A protein and the small-molecule ligand that binds it are described below.
Small molecule (SMILES): Nc1nc2c(c(-c3c(Cl)cc(Cl)cc3OCCCC(F)(F)F)n1)CN(C(=O)NC1CCC1)C2

Binding-site contacts:
Ligand atom C1 contacts residue ASN44 of chain 1.B at 3.8 Å.
Ligand atom F31 contacts residue ALA48 of chain 1.B at 3.0 Å.
Ligand atom N22 contacts residue SER45 of chain 1.B at 3.5 Å (h-bond).
Ligand atom CL32 contacts residue ASN99 of chain 1.B at 3.7 Å.
Ligand atom C4 contacts residue LYS51 of chain 1.B at 3.9 Å.
Ligand atom F31 contacts residue ASN44 of chain 1.B at 3.6 Å.
Ligand atom CL33 contacts residue LEU100 of chain 1.B at 3.7 Å.
Ligand atom C20 contacts residue ASN99 of chain 1.B at 3.8 Å.
Ligand atom CL32 contacts residue PHE131 of chain 1.B at 3.4 Å.
Ligand atom C10 contacts residue ASN44 of chain 1.B at 3.6 Å.
Ligand atom N24 contacts residue ASN44 of chain 1.B at 3.4 Å.
Ligand atom C6 contacts residue MET91 of chain 1.B at 3.7 Å (hydrophobic).
Ligand atom N23 contacts residue THR177 of chain 1.B at 3.6 Å.
Ligand atom C5 contacts residue ASP95 of chain 1.B at 3.5 Å.
Ligand atom C21 contacts residue LYS51 of chain 1.B at 3.8 Å.
Ligand atom C12 contacts residue ASN44 of chain 1.B at 3.6 Å.
Ligand atom C11 contacts residue PHE131 of chain 1.B at 3.5 Å (hydrophobic).
Ligand atom F31 contacts residue ASP47 of chain 1.B at 3.0 Å.
Ligand atom N26 contacts residue MET91 of chain 1.B at 3.5 Å.
Ligand atom O27 contacts residue MET91 of chain 1.B at 3.6 Å.
Ligand atom N25 contacts residue MET91 of chain 1.B at 3.6 Å.
Ligand atom C13 contacts residue LEU100 of chain 1.B at 3.6 Å (hydrophobic).
Ligand atom N22 contacts residue ASN44 of chain 1.B at 3.9 Å.
Ligand atom O27 contacts residue ASN99 of chain 1.B at 2.6 Å (h-bond).
Ligand atom F29 contacts residue LYS51 of chain 1.B at 3.5 Å.
Ligand atom C2 contacts residue PHE131 of chain 1.B at 3.4 Å (hydrophobic).
Ligand atom N23 contacts residue ALA48 of chain 1.B at 3.4 Å.
Ligand atom C5 contacts residue GLY90 of chain 1.B at 3.2 Å.
Ligand atom O28 contacts residue ASN44 of chain 1.B at 3.6 Å.
Ligand atom C20 contacts residue GLY90 of chain 1.B at 3.6 Å.
Ligand atom C19 contacts residue GLY90 of chain 1.B at 3.4 Å.
Ligand atom C16 contacts residue ASN44 of chain 1.B at 3.7 Å.
Ligand atom N25 contacts residue ILE89 of chain 1.B at 3.7 Å.
Ligand atom C2 contacts residue LEU100 of chain 1.B at 3.4 Å (hydrophobic).
Ligand atom C7 contacts residue GLY90 of chain 1.B at 3.6 Å.
Ligand atom C20 contacts residue MET91 of chain 1.B at 3.3 Å (hydrophobic).
Ligand atom N25 contacts residue GLY90 of chain 1.B at 2.7 Å (h-bond).
Ligand atom C5 contacts residue HIS147 of chain 1.B at 3.7 Å.
Ligand atom N22 contacts residue ASP86 of chain 1.B at 2.9 Å (salt-bridge).
Ligand atom F30 contacts residue LYS51 of chain 1.B at 3.0 Å.

Sequence of chain 1.B:
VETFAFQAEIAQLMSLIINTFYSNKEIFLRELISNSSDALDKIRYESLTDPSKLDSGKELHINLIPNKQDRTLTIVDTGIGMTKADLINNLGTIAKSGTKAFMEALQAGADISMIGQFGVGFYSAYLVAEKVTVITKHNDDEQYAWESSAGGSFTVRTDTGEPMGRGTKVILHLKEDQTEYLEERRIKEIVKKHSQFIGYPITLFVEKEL